A protein and the small-molecule ligand that binds it are described below.
Small molecule (SMILES): N[C@@H](CCC(=O)O)C(=O)O

Binding-site contacts:
Ligand atom OXT contacts residue SER142 of chain 1.B at 4.1 Å.
Ligand atom OE1 contacts residue THR143 of chain 1.B at 2.6 Å (h-bond).
Ligand atom N contacts residue GLU193 of chain 1.B at 2.8 Å (salt-bridge).
Ligand atom C contacts residue TYR61 of chain 1.B at 3.7 Å (hydrophobic).
Ligand atom OE1 contacts residue GLU193 of chain 1.B at 4.0 Å.
Ligand atom CA contacts residue PRO89 of chain 1.B at 4.0 Å (hydrophobic).
Ligand atom CD contacts residue LEU138 of chain 1.B at 4.0 Å (hydrophobic).
Ligand atom N contacts residue THR91 of chain 1.B at 3.0 Å (h-bond).
Ligand atom N contacts residue TYR61 of chain 1.B at 4.0 Å.
Ligand atom C contacts residue SER142 of chain 1.B at 3.5 Å.
Ligand atom O contacts residue ARG96 of chain 1.B at 2.8 Å (salt-bridge).
Ligand atom OXT contacts residue ARG96 of chain 1.B at 2.8 Å (salt-bridge).
Ligand atom CG contacts residue GLU193 of chain 1.B at 3.6 Å.
Ligand atom O contacts residue SER142 of chain 1.B at 2.9 Å (h-bond).
Ligand atom OXT contacts residue PRO89 of chain 1.B at 3.7 Å.
Ligand atom CD contacts residue THR143 of chain 1.B at 3.2 Å.
Ligand atom OE2 contacts residue SER142 of chain 1.B at 3.4 Å (h-bond).
Ligand atom CA contacts residue SER142 of chain 1.B at 3.4 Å.
Ligand atom CB contacts residue LEU138 of chain 1.B at 3.9 Å (hydrophobic).
Ligand atom C contacts residue PRO89 of chain 1.B at 4.3 Å (hydrophobic).
Ligand atom CG contacts residue LEU138 of chain 1.B at 3.7 Å (hydrophobic).
Ligand atom C contacts residue ARG96 of chain 1.B at 3.4 Å.
Ligand atom C contacts residue THR91 of chain 1.B at 3.6 Å.
Ligand atom CB contacts residue GLU193 of chain 1.B at 4.1 Å.
Ligand atom OXT contacts residue THR91 of chain 1.B at 2.9 Å (h-bond).
Ligand atom OE2 contacts residue GLY141 of chain 1.B at 3.7 Å.
Ligand atom O contacts residue TYR61 of chain 1.B at 3.5 Å.
Ligand atom CA contacts residue GLU193 of chain 1.B at 3.5 Å.
Ligand atom N contacts residue PRO89 of chain 1.B at 2.8 Å (h-bond).
Ligand atom O contacts residue GLY141 of chain 1.B at 3.1 Å.
Ligand atom CD contacts residue GLU193 of chain 1.B at 4.1 Å.
Ligand atom N contacts residue TYR220 of chain 1.B at 3.7 Å.
Ligand atom CA contacts residue THR91 of chain 1.B at 3.4 Å.
Ligand atom CA contacts residue TYR61 of chain 1.B at 4.1 Å (hydrophobic).
Ligand atom OE2 contacts residue THR143 of chain 1.B at 3.2 Å (h-bond).
Ligand atom OXT contacts residue TYR61 of chain 1.B at 3.5 Å.
Ligand atom OXT contacts residue LEU90 of chain 1.B at 3.4 Å.
Ligand atom CB contacts residue TYR61 of chain 1.B at 3.5 Å (hydrophobic).
Ligand atom N contacts residue SER142 of chain 1.B at 4.2 Å.
Ligand atom OE2 contacts residue LEU138 of chain 1.B at 4.1 Å.

Sequence of chain 1.B:
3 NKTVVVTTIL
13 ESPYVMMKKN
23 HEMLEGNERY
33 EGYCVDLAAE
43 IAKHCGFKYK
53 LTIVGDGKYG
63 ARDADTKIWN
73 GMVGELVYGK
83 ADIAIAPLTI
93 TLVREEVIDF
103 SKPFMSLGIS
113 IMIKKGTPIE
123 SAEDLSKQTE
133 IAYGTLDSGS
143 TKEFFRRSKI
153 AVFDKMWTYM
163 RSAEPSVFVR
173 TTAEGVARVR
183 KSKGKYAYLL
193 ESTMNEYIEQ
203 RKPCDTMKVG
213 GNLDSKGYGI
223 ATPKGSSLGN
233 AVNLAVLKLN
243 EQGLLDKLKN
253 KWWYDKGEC